Sequence of chain 1.A:
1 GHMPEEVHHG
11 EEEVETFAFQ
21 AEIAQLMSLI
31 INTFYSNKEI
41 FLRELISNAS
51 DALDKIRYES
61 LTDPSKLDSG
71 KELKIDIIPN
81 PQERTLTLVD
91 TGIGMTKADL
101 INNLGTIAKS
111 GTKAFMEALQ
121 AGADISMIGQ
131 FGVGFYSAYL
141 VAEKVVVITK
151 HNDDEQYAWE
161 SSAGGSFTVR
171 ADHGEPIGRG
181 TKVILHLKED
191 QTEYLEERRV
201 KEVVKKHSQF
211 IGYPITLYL

Binding-site contacts:
Ligand atom N15 contacts residue ALA52 of chain 1.A at 3.5 Å.
Ligand atom C21 contacts residue ALA52 of chain 1.A at 3.9 Å (hydrophobic).
Ligand atom C07 contacts residue THR181 of chain 1.A at 3.7 Å.
Ligand atom C11 contacts residue VAL183 of chain 1.A at 3.6 Å (hydrophobic).
Ligand atom C16 contacts residue ALA52 of chain 1.A at 3.7 Å (hydrophobic).
Ligand atom C09 contacts residue ALA49 of chain 1.A at 3.8 Å (hydrophobic).
Ligand atom C10 contacts residue ASN48 of chain 1.A at 3.6 Å.
Ligand atom C01 contacts residue DMS1 of chain 1.G at 3.3 Å.
Ligand atom C17 contacts residue ALA52 of chain 1.A at 3.8 Å (hydrophobic).
Ligand atom C07 contacts residue ASP90 of chain 1.A at 3.4 Å.
Ligand atom C11 contacts residue ASN48 of chain 1.A at 3.7 Å.
Ligand atom O08 contacts residue ASP90 of chain 1.A at 2.3 Å (salt-bridge).
Ligand atom C13 contacts residue THR181 of chain 1.A at 3.6 Å.
Ligand atom O08 contacts residue THR181 of chain 1.A at 3.6 Å.
Ligand atom C16 contacts residue ILE93 of chain 1.A at 3.9 Å (hydrophobic).
Ligand atom O08 contacts residue ALA49 of chain 1.A at 3.8 Å.
Ligand atom C16 contacts residue GLY94 of chain 1.A at 3.7 Å.
Ligand atom O12 contacts residue LEU45 of chain 1.A at 3.2 Å.
Ligand atom C11 contacts residue LEU45 of chain 1.A at 3.9 Å (hydrophobic).
Ligand atom C01 contacts residue PHE135 of chain 1.A at 3.9 Å (hydrophobic).
Ligand atom C05 contacts residue MET95 of chain 1.A at 3.8 Å (hydrophobic).
Ligand atom O14 contacts residue GLY94 of chain 1.A at 3.7 Å.
Ligand atom C02 contacts residue PHE135 of chain 1.A at 3.6 Å (hydrophobic).
Ligand atom C02 contacts residue ASN48 of chain 1.A at 3.9 Å.
Ligand atom C03 contacts residue PHE135 of chain 1.A at 3.5 Å (hydrophobic).
Ligand atom O12 contacts residue PHE135 of chain 1.A at 3.9 Å.
Ligand atom O14 contacts residue MET95 of chain 1.A at 3.6 Å.
Ligand atom C23 contacts residue ASN48 of chain 1.A at 3.8 Å.
Ligand atom C09 contacts residue ASP90 of chain 1.A at 3.6 Å.
Ligand atom C13 contacts residue ALA52 of chain 1.A at 3.8 Å (hydrophobic).
Ligand atom C22 contacts residue ALA52 of chain 1.A at 3.8 Å (hydrophobic).
Ligand atom C18 contacts residue ILE93 of chain 1.A at 3.7 Å (hydrophobic).
Ligand atom C06 contacts residue THR181 of chain 1.A at 3.8 Å.
Ligand atom O14 contacts residue THR181 of chain 1.A at 2.6 Å (h-bond).
Ligand atom O12 contacts residue ASN48 of chain 1.A at 3.1 Å (h-bond).
Ligand atom C01 contacts residue ASN48 of chain 1.A at 3.7 Å.
Ligand atom C09 contacts residue ASN48 of chain 1.A at 3.9 Å.
Ligand atom C21 contacts residue ASP51 of chain 1.A at 3.7 Å.
Ligand atom O08 contacts residue ALA52 of chain 1.A at 3.2 Å.
Ligand atom C23 contacts residue ALA52 of chain 1.A at 3.7 Å (hydrophobic).

The small molecule below binds the protein below.
Small molecule (SMILES): CC(C)c1cc(C(=O)N2Cc3ccccc3C2)c(O)cc1C=O